Binding-site contacts:
Ligand atom OAH contacts residue GLU100 of chain 1.C at 3.6 Å.
Ligand atom OAG contacts residue HIS41 of chain 1.C at 3.1 Å (h-bond).
Ligand atom OAG contacts residue GLU100 of chain 1.C at 3.7 Å.
Ligand atom CAA contacts residue GLU114 of chain 1.C at 3.5 Å.
Ligand atom CBD contacts residue MN1 of chain 1.R at 3.1 Å.
Ligand atom CAJ contacts residue ARG65 of chain 1.C at 3.1 Å.
Ligand atom CAU contacts residue MN1 of chain 1.S at 3.3 Å.
Ligand atom FAI contacts residue PHE86 of chain 1.C at 3.0 Å.
Ligand atom OAE contacts residue GLU61 of chain 1.C at 3.3 Å (salt-bridge).
Ligand atom CBD contacts residue LYS115 of chain 1.C at 3.6 Å.
Ligand atom CAM contacts residue TYR24 of chain 1.C at 3.1 Å (hydrophobic).
Ligand atom CBB contacts residue MN1 of chain 1.S at 3.8 Å.
Ligand atom CAN contacts residue TYR24 of chain 1.C at 3.1 Å (hydrophobic).
Ligand atom CAY contacts residue ARG65 of chain 1.C at 3.4 Å.
Ligand atom CAX contacts residue PHE86 of chain 1.C at 3.7 Å (hydrophobic).
Ligand atom FAI contacts residue ARG65 of chain 1.C at 3.9 Å.
Ligand atom OAH contacts residue ASP89 of chain 1.C at 3.2 Å (salt-bridge).
Ligand atom OAH contacts residue HIS41 of chain 1.C at 3.3 Å.
Ligand atom CAB contacts residue LYS115 of chain 1.C at 3.7 Å.
Ligand atom CAM contacts residue ARG65 of chain 1.C at 3.4 Å.
Ligand atom CAJ contacts residue LEU87 of chain 1.C at 3.9 Å (hydrophobic).
Ligand atom OAE contacts residue MN1 of chain 1.S at 2.2 Å.
Ligand atom CAZ contacts residue MN1 of chain 1.R at 3.1 Å.
Ligand atom NBE contacts residue LYS115 of chain 1.C at 3.8 Å.
Ligand atom CAY contacts residue TYR24 of chain 1.C at 3.4 Å (hydrophobic).
Ligand atom CAB contacts residue TYR111 of chain 1.C at 3.0 Å (hydrophobic).
Ligand atom CAK contacts residue ARG65 of chain 1.C at 3.3 Å.
Ligand atom CBD contacts residue HIS41 of chain 1.C at 3.8 Å.
Ligand atom NAO contacts residue TYR111 of chain 1.C at 3.7 Å.
Ligand atom OAG contacts residue MN1 of chain 1.R at 2.4 Å.
Ligand atom OAG contacts residue ILE101 of chain 1.C at 3.4 Å (h-bond).
Ligand atom OAH contacts residue MN1 of chain 1.R at 2.3 Å.
Ligand atom CAA contacts residue LYS115 of chain 1.C at 3.6 Å.
Ligand atom OAH contacts residue MN1 of chain 1.S at 2.2 Å.
Ligand atom CAZ contacts residue MN1 of chain 1.S at 3.4 Å.
Ligand atom CAL contacts residue ARG65 of chain 1.C at 3.2 Å.
Ligand atom OAG contacts residue LYS115 of chain 1.C at 3.3 Å (salt-bridge).
Ligand atom OAH contacts residue GLU61 of chain 1.C at 3.5 Å (salt-bridge).
Ligand atom CAX contacts residue ARG65 of chain 1.C at 3.2 Å.
Ligand atom CAJ contacts residue PHE86 of chain 1.C at 3.6 Å (hydrophobic).

The small molecule below binds the protein below.
Small molecule (SMILES): Cc1nnc(C(=O)NC(C)(C)c2nc(C(=O)NCc3ccc(F)cc3)c(O)c(=O)n2C)o1

Sequence of chain 1.C:
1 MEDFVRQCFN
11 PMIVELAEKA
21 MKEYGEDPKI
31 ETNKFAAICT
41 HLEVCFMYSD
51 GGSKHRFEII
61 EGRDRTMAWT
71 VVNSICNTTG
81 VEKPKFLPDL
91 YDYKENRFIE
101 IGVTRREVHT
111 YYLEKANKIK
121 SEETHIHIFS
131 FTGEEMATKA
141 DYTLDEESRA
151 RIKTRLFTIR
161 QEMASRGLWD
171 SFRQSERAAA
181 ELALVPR